Binding-site contacts:
Ligand atom C1 contacts residue TRP222 of chain 1.E at 3.9 Å (hydrophobic).
Ligand atom C7 contacts residue ASN165 of chain 1.A at 3.8 Å.
Ligand atom C1 contacts residue ASN165 of chain 1.A at 1.4 Å.
Ligand atom C8 contacts residue ARG207 of chain 1.A at 4.0 Å.
Ligand atom O7 contacts residue PRO221 of chain 1.E at 3.3 Å.
Ligand atom N2 contacts residue SER219 of chain 1.E at 3.1 Å (h-bond).
Ligand atom C5 contacts residue TRP222 of chain 1.E at 4.2 Å (hydrophobic).
Ligand atom O5 contacts residue TRP222 of chain 1.E at 3.6 Å (h-bond).
Ligand atom C1 contacts residue SER219 of chain 1.E at 4.2 Å.
Ligand atom C6 contacts residue TRP222 of chain 1.E at 3.9 Å (hydrophobic).
Ligand atom C2 contacts residue TRP222 of chain 1.E at 4.3 Å (hydrophobic).
Ligand atom C3 contacts residue TRP222 of chain 1.E at 4.5 Å (hydrophobic).
Ligand atom O6 contacts residue THR167 of chain 1.A at 3.3 Å (h-bond).
Ligand atom C5 contacts residue THR167 of chain 1.A at 3.6 Å.
Ligand atom O4 contacts residue TRP222 of chain 1.E at 3.9 Å.
Ligand atom C4 contacts residue TRP222 of chain 1.E at 3.8 Å (hydrophobic).
Ligand atom C2 contacts residue SER219 of chain 1.E at 4.1 Å.
Ligand atom N2 contacts residue ASN165 of chain 1.A at 2.8 Å (h-bond).
Ligand atom C3 contacts residue ASN165 of chain 1.A at 3.8 Å.
Ligand atom O5 contacts residue ASN165 of chain 1.A at 2.4 Å (h-bond).
Ligand atom C7 contacts residue TRP222 of chain 1.E at 3.8 Å (hydrophobic).
Ligand atom C8 contacts residue TRP222 of chain 1.E at 4.3 Å (hydrophobic).
Ligand atom C5 contacts residue ASN165 of chain 1.A at 3.7 Å.
Ligand atom O7 contacts residue TRP222 of chain 1.E at 2.9 Å (h-bond).
Ligand atom C8 contacts residue VAL242 of chain 1.A at 4.2 Å (hydrophobic).
Ligand atom C3 contacts residue TRP222 of chain 1.E at 4.2 Å (hydrophobic).
Ligand atom C8 contacts residue PRO221 of chain 1.E at 4.4 Å (hydrophobic).
Ligand atom O3 contacts residue TRP222 of chain 1.E at 4.2 Å.
Ligand atom C4 contacts residue ASN165 of chain 1.A at 4.2 Å.
Ligand atom C7 contacts residue SER219 of chain 1.E at 3.7 Å.
Ligand atom O5 contacts residue THR167 of chain 1.A at 3.5 Å (h-bond).
Ligand atom C8 contacts residue SER219 of chain 1.E at 3.6 Å.
Ligand atom C6 contacts residue THR167 of chain 1.A at 2.7 Å.
Ligand atom O7 contacts residue ARG220 of chain 1.E at 4.5 Å.
Ligand atom C1 contacts residue TRP222 of chain 1.E at 4.0 Å (hydrophobic).
Ligand atom C2 contacts residue ASN165 of chain 1.A at 2.4 Å.
Ligand atom O7 contacts residue ASN165 of chain 1.A at 4.0 Å.
Ligand atom C3 contacts residue SER219 of chain 1.E at 4.2 Å.
Ligand atom C7 contacts residue PRO221 of chain 1.E at 4.2 Å (hydrophobic).
Ligand atom C2 contacts residue TRP222 of chain 1.E at 3.8 Å (hydrophobic).

This small molecule binds to this protein.
Small molecule (SMILES): CC(=O)N[C@H]1[C@H](O[C@H]2[C@H](O)[C@@H](NC(C)=O)CO[C@@H]2CO)O[C@H](CO)[C@@H](O[C@@H]2O[C@H](CO)[C@@H](O)[C@H](O[C@H]3O[C@H](CO)[C@@H](O)[C@H](O)[C@@H]3O)[C@@H]2O)[C@@H]1O

Sequence of chain 1.A:
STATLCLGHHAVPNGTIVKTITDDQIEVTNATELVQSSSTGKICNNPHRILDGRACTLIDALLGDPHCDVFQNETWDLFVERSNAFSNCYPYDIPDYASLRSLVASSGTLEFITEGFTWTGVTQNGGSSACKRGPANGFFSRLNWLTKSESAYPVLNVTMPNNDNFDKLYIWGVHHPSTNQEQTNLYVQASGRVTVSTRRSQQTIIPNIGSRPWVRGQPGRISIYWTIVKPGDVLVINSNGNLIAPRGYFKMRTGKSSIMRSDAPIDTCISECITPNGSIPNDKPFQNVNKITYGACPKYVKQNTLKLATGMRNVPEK

Sequence of chain 1.E:
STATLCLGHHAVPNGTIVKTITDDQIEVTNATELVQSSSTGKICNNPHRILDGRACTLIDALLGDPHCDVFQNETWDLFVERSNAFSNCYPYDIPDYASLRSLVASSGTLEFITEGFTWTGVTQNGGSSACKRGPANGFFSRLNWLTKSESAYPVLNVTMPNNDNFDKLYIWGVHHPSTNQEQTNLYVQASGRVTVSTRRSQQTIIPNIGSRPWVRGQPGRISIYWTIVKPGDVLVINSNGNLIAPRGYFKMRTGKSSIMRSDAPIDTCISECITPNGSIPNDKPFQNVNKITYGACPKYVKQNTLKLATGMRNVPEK